Sequence of chain 1.A:
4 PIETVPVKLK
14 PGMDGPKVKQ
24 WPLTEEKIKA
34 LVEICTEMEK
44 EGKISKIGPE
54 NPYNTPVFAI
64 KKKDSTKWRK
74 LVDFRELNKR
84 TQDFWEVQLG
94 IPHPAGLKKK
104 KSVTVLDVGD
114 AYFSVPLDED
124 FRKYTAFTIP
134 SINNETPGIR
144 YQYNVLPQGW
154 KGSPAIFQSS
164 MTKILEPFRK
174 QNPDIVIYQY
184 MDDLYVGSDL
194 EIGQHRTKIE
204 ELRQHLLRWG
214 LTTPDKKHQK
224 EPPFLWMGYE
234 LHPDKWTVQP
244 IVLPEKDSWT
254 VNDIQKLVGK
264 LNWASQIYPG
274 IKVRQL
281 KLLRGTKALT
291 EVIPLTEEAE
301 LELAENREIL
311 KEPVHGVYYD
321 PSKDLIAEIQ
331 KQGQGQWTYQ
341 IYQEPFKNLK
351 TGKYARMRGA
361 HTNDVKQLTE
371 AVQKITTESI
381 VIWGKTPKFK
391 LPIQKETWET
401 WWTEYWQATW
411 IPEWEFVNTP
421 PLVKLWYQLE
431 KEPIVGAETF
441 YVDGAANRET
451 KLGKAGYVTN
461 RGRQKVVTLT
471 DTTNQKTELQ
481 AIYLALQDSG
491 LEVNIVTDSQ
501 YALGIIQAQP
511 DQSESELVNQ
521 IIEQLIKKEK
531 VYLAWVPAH

Binding-site contacts:
Ligand atom CE contacts residue TYR181 of chain 1.A at 3.9 Å (hydrophobic).
Ligand atom CG contacts residue LYS101 of chain 1.A at 3.3 Å.
Ligand atom CE contacts residue VAL179 of chain 1.A at 3.0 Å (hydrophobic).
Ligand atom N contacts residue LEU100 of chain 1.A at 3.5 Å.
Ligand atom S contacts residue VAL179 of chain 1.A at 3.2 Å.
Ligand atom CD contacts residue VAL179 of chain 1.A at 3.5 Å (hydrophobic).
Ligand atom CD contacts residue TYR188 of chain 1.A at 3.2 Å (hydrophobic).
Ligand atom O7 contacts residue TYR188 of chain 1.A at 3.0 Å.
Ligand atom C6 contacts residue LEU100 of chain 1.A at 3.6 Å (hydrophobic).
Ligand atom CF contacts residue LYS103 of chain 1.A at 2.8 Å.
Ligand atom OG contacts residue LYS103 of chain 1.A at 3.9 Å.
Ligand atom OA contacts residue VAL189 of chain 1.A at 4.0 Å.
Ligand atom C5 contacts residue LYS101 of chain 1.A at 3.5 Å.
Ligand atom C3 contacts residue TYR318 of chain 1.A at 3.3 Å (hydrophobic).
Ligand atom OA contacts residue GLY190 of chain 1.A at 3.3 Å (h-bond).
Ligand atom C3 contacts residue VAL106 of chain 1.A at 3.9 Å (hydrophobic).
Ligand atom O7 contacts residue VAL106 of chain 1.A at 3.8 Å.
Ligand atom C9 contacts residue LEU100 of chain 1.A at 3.5 Å (hydrophobic).
Ligand atom CL contacts residue PHE227 of chain 1.A at 3.1 Å.
Ligand atom CB contacts residue LYS103 of chain 1.A at 4.0 Å.
Ligand atom OA contacts residue VAL179 of chain 1.A at 3.9 Å.
Ligand atom CF contacts residue GLY190 of chain 1.A at 3.6 Å.
Ligand atom CL contacts residue LEU234 of chain 1.A at 3.5 Å.
Ligand atom N contacts residue LYS101 of chain 1.A at 2.6 Å (salt-bridge).
Ligand atom CF contacts residue VAL106 of chain 1.A at 3.2 Å (hydrophobic).
Ligand atom CD contacts residue TYR181 of chain 1.A at 3.4 Å (hydrophobic).
Ligand atom CE contacts residue TYR188 of chain 1.A at 2.7 Å (hydrophobic).
Ligand atom C5 contacts residue LEU100 of chain 1.A at 3.7 Å (hydrophobic).
Ligand atom C4 contacts residue TYR318 of chain 1.A at 3.8 Å (hydrophobic).
Ligand atom OA contacts residue TYR188 of chain 1.A at 3.4 Å (h-bond).
Ligand atom OG contacts residue LYS101 of chain 1.A at 2.9 Å (salt-bridge).
Ligand atom C10 contacts residue TYR188 of chain 1.A at 3.3 Å (hydrophobic).
Ligand atom C1 contacts residue LEU100 of chain 1.A at 3.9 Å (hydrophobic).
Ligand atom O8 contacts residue TYR188 of chain 1.A at 3.7 Å.
Ligand atom CE contacts residue GLY190 of chain 1.A at 3.5 Å.
Ligand atom CG contacts residue LEU100 of chain 1.A at 3.9 Å (hydrophobic).
Ligand atom C7 contacts residue TYR188 of chain 1.A at 3.9 Å (hydrophobic).
Ligand atom C4 contacts residue LYS101 of chain 1.A at 3.5 Å.
Ligand atom C9 contacts residue TRP229 of chain 1.A at 3.8 Å (hydrophobic).
Ligand atom OG contacts residue LEU100 of chain 1.A at 3.8 Å.

The small molecule below binds the protein below.
Small molecule (SMILES): CC1=C(C(=O)Nc2ccc(Cl)c(C(=O)OC(C)C)c2)SCCO1